Binding-site contacts:
Ligand atom C2' contacts residue HIS414 of chain 1.BB at 3.2 Å.
Ligand atom C8 contacts residue SER416 of chain 1.BB at 4.1 Å.
Ligand atom N1 contacts residue VAL203 of chain 1.BB at 3.5 Å.
Ligand atom OP1 contacts residue DC1 of chain 1.KF at 2.5 Å (h-bond).
Ligand atom C6 contacts residue GLY423 of chain 1.BB at 3.9 Å.
Ligand atom C5 contacts residue SER416 of chain 1.BB at 3.8 Å.
Ligand atom N9 contacts residue PRO415 of chain 1.BB at 4.0 Å.
Ligand atom OP2 contacts residue DC1 of chain 1.KF at 2.5 Å (h-bond).
Ligand atom N6 contacts residue GLY423 of chain 1.BB at 3.5 Å (h-bond).
Ligand atom C5 contacts residue PRO415 of chain 1.BB at 3.7 Å (hydrophobic).
Ligand atom C4 contacts residue PRO415 of chain 1.BB at 3.8 Å (hydrophobic).
Ligand atom N7 contacts residue ASN393 of chain 1.BB at 4.0 Å.
Ligand atom P contacts residue DC1 of chain 1.KF at 1.6 Å.
Ligand atom C6 contacts residue PRO415 of chain 1.BB at 3.7 Å (hydrophobic).
Ligand atom C6 contacts residue VAL203 of chain 1.BB at 4.1 Å (hydrophobic).
Ligand atom N1 contacts residue GLY423 of chain 1.BB at 3.0 Å (h-bond).
Ligand atom N9 contacts residue HIS414 of chain 1.BB at 4.1 Å.
Ligand atom C2 contacts residue PRO415 of chain 1.BB at 3.8 Å (hydrophobic).
Ligand atom C6 contacts residue SER416 of chain 1.BB at 4.0 Å.
Ligand atom C2' contacts residue PRO415 of chain 1.BB at 3.8 Å (hydrophobic).
Ligand atom C2 contacts residue PRO204 of chain 1.BB at 4.1 Å (hydrophobic).
Ligand atom C1' contacts residue PRO415 of chain 1.BB at 3.7 Å (hydrophobic).
Ligand atom C6 contacts residue PRO204 of chain 1.BB at 3.9 Å (hydrophobic).
Ligand atom N6 contacts residue SER416 of chain 1.BB at 3.4 Å (h-bond).
Ligand atom C4' contacts residue DC1 of chain 1.KF at 3.9 Å.
Ligand atom N3 contacts residue PRO415 of chain 1.BB at 3.9 Å.
Ligand atom C5' contacts residue DC1 of chain 1.KF at 3.1 Å.
Ligand atom C4 contacts residue PRO204 of chain 1.BB at 4.0 Å (hydrophobic).
Ligand atom C5 contacts residue PRO204 of chain 1.BB at 3.8 Å (hydrophobic).
Ligand atom O4' contacts residue DC1 of chain 1.KF at 3.9 Å.
Ligand atom N7 contacts residue PRO204 of chain 1.BB at 4.1 Å.
Ligand atom C2 contacts residue VAL203 of chain 1.BB at 4.1 Å (hydrophobic).
Ligand atom O5' contacts residue DC1 of chain 1.KF at 2.5 Å (h-bond).
Ligand atom N1 contacts residue PRO415 of chain 1.BB at 3.7 Å.
Ligand atom C8 contacts residue HIS414 of chain 1.BB at 3.0 Å.
Ligand atom N6 contacts residue PHE422 of chain 1.BB at 4.0 Å.
Ligand atom C2 contacts residue GLY423 of chain 1.BB at 3.4 Å.
Ligand atom N6 contacts residue GLY421 of chain 1.BB at 4.0 Å.
Ligand atom N7 contacts residue HIS414 of chain 1.BB at 3.6 Å.
Ligand atom N7 contacts residue SER416 of chain 1.BB at 3.3 Å.

A protein and the small-molecule ligand that binds it are described below.
Small molecule (SMILES): Nc1ncnc2c1ncn2[C@H]1C[C@H](O)[C@@H](COP(=O)(O)O)O1

Sequence of chain 1.BB:
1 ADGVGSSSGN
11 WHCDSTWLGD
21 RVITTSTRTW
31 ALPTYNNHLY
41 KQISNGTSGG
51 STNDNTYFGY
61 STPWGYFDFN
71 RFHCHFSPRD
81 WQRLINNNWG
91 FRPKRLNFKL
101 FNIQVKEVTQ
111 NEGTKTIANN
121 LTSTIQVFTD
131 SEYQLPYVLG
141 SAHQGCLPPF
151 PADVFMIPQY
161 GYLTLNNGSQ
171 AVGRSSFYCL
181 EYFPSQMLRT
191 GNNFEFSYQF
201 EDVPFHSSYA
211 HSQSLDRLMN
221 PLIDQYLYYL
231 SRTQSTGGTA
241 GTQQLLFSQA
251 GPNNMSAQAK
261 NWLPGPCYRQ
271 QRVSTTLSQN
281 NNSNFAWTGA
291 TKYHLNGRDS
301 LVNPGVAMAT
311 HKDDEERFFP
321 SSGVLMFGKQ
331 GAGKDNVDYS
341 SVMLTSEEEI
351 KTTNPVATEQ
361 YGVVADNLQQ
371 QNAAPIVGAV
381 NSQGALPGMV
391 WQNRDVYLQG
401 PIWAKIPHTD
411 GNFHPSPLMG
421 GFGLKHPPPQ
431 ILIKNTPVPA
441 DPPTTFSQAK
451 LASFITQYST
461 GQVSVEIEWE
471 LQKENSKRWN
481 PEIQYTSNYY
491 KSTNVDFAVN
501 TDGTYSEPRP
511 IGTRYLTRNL